Sequence of chain 1.B:
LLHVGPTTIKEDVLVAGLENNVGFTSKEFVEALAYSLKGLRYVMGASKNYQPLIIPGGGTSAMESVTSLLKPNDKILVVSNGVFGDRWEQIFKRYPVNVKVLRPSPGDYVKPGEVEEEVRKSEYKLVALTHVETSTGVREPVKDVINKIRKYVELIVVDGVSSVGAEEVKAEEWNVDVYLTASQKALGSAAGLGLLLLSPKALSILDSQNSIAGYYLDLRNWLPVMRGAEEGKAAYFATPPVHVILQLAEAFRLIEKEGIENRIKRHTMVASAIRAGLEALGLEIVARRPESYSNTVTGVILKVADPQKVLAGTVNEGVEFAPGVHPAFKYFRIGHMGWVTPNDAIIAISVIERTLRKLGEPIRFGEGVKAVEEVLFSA

Sequence of chain 1.A:
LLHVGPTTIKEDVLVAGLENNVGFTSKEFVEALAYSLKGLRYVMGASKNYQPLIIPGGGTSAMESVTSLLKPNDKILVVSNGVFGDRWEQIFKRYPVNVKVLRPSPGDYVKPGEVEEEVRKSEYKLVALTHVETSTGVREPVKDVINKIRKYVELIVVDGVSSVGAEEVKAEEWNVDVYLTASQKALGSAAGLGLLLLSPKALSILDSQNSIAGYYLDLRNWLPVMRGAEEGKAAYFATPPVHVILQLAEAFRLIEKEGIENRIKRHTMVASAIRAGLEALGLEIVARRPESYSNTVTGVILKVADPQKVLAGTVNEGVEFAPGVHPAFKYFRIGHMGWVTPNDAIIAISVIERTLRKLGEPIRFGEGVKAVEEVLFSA

Binding-site contacts:
Ligand atom O3 contacts residue SER166 of chain 1.B at 3.3 Å (h-bond).
Ligand atom P contacts residue GLY63 of chain 1.B at 3.5 Å.
Ligand atom C2A contacts residue THR138 of chain 1.B at 3.3 Å.
Ligand atom C12 contacts residue TYR240 of chain 1.A at 3.4 Å (hydrophobic).
Ligand atom C11 contacts residue TYR240 of chain 1.A at 3.4 Å (hydrophobic).
Ligand atom C5A contacts residue THR64 of chain 1.B at 3.4 Å.
Ligand atom C2 contacts residue VAL165 of chain 1.B at 3.5 Å (hydrophobic).
Ligand atom O8 contacts residue ARG337 of chain 1.B at 3.0 Å (salt-bridge).
Ligand atom OP1 contacts residue GLY63 of chain 1.B at 3.5 Å (h-bond).
Ligand atom C3 contacts residue THR138 of chain 1.B at 3.6 Å.
Ligand atom O3 contacts residue THR138 of chain 1.B at 2.5 Å (h-bond).
Ligand atom C4 contacts residue VAL165 of chain 1.B at 3.6 Å (hydrophobic).
Ligand atom OP1 contacts residue THR64 of chain 1.B at 2.5 Å (h-bond).
Ligand atom N1 contacts residue PHE88 of chain 1.B at 3.6 Å.
Ligand atom P contacts residue THR243 of chain 1.A at 3.6 Å.
Ligand atom C2A contacts residue ASP163 of chain 1.B at 3.4 Å.
Ligand atom C6 contacts residue PHE88 of chain 1.B at 3.4 Å (hydrophobic).
Ligand atom N1 contacts residue ASP163 of chain 1.B at 2.5 Å (salt-bridge).
Ligand atom N9 contacts residue PHE88 of chain 1.B at 3.5 Å.
Ligand atom C7 contacts residue ARG337 of chain 1.B at 3.3 Å.
Ligand atom OP3 contacts residue THR243 of chain 1.A at 2.7 Å (h-bond).
Ligand atom OP2 contacts residue GLY62 of chain 1.B at 3.5 Å.
Ligand atom C2A contacts residue VAL136 of chain 1.B at 3.5 Å (hydrophobic).
Ligand atom OP4 contacts residue GLY63 of chain 1.B at 3.5 Å.
Ligand atom C5 contacts residue PHE88 of chain 1.B at 3.4 Å (hydrophobic).
Ligand atom OP2 contacts residue GLN188 of chain 1.B at 3.0 Å (h-bond).
Ligand atom O2 contacts residue VAL8 of chain 1.B at 3.5 Å.
Ligand atom O2 contacts residue ARG337 of chain 1.B at 2.9 Å (salt-bridge).
Ligand atom OP3 contacts residue TYR240 of chain 1.A at 2.7 Å (h-bond).
Ligand atom C10 contacts residue PHE88 of chain 1.B at 3.5 Å (hydrophobic).
Ligand atom C4 contacts residue PHE88 of chain 1.B at 3.4 Å (hydrophobic).
Ligand atom OP2 contacts residue GLY63 of chain 1.B at 2.9 Å (h-bond).
Ligand atom C5A contacts residue TYR240 of chain 1.A at 3.6 Å (hydrophobic).
Ligand atom C6 contacts residue ASP163 of chain 1.B at 3.4 Å.
Ligand atom C2 contacts residue ASP163 of chain 1.B at 3.4 Å.
Ligand atom C3 contacts residue VAL165 of chain 1.B at 3.5 Å (hydrophobic).
Ligand atom C12 contacts residue PHE28 of chain 1.A at 3.3 Å (hydrophobic).
Ligand atom C2 contacts residue PHE88 of chain 1.B at 3.5 Å (hydrophobic).
Ligand atom OP2 contacts residue THR243 of chain 1.A at 3.7 Å.
Ligand atom C13 contacts residue PHE28 of chain 1.A at 3.5 Å (hydrophobic).

A protein and the small-molecule ligand that binds it are described below.
Small molecule (SMILES): Cc1ncc(COP(=O)(O)O)c(CNc2cccc(C(=O)O)c2)c1O